Binding-site contacts:
Ligand atom C7 contacts residue ASN654 of chain 1.J at 3.7 Å.
Ligand atom C8 contacts residue ASN654 of chain 1.J at 4.2 Å.
Ligand atom O5 contacts residue ASN654 of chain 1.J at 2.5 Å (h-bond).
Ligand atom C5 contacts residue ASN654 of chain 1.J at 3.7 Å.
Ligand atom N2 contacts residue ASN654 of chain 1.J at 2.9 Å (h-bond).
Ligand atom C1 contacts residue ASN654 of chain 1.J at 1.4 Å.
Ligand atom C2 contacts residue ASN654 of chain 1.J at 2.5 Å.
Ligand atom C3 contacts residue ASN654 of chain 1.J at 3.8 Å.
Ligand atom C4 contacts residue ASN654 of chain 1.J at 4.3 Å.

This small molecule binds to this protein.
Small molecule (SMILES): CC(=O)N[C@@H]1[C@@H](O)[C@H](O)[C@@H](CO)O[C@H]1O

Sequence of chain 1.J:
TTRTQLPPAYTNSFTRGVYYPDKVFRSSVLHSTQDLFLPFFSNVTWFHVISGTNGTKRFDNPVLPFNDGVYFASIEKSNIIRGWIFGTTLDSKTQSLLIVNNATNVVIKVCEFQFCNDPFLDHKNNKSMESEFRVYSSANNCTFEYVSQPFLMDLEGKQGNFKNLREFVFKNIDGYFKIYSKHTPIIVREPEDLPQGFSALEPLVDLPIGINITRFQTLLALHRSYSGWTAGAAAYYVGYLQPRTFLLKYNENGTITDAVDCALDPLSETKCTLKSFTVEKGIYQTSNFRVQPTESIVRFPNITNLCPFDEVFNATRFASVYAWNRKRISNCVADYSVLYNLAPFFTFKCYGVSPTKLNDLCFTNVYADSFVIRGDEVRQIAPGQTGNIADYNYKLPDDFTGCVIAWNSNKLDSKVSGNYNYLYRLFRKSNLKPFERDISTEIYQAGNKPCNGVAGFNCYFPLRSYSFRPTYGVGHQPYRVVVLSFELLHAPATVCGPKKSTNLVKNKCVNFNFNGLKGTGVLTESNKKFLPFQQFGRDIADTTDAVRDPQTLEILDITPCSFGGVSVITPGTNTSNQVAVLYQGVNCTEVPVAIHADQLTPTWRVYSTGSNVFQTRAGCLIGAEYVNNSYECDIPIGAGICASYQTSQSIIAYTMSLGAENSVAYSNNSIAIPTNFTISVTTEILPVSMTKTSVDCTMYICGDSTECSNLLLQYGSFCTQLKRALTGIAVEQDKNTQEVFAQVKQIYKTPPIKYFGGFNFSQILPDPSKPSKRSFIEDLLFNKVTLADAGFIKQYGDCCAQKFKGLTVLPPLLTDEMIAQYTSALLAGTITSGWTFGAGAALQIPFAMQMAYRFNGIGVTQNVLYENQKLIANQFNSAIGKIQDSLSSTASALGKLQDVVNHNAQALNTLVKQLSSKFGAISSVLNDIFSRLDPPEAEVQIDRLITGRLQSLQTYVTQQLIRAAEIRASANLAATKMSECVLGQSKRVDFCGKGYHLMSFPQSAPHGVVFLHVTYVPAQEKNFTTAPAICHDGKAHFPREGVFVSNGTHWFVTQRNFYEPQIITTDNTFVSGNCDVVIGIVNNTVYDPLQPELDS